The small molecule below binds the protein below.
Small molecule (SMILES): C[C@H](O)COCC(COC[C@@H](C)O)(COC[C@@H](C)O)COC[C@@H](C)O

Sequence of chain 1.A:
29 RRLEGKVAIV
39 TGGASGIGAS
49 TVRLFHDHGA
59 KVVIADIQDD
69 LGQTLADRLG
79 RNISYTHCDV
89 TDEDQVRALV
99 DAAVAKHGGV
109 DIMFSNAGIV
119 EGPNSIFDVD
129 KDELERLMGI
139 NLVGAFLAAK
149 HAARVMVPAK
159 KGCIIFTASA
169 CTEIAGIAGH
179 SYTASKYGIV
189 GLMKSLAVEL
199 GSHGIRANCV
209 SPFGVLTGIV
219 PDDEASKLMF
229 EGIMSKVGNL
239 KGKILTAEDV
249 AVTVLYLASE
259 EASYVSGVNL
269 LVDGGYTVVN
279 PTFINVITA

Sequence of chain 1.B:
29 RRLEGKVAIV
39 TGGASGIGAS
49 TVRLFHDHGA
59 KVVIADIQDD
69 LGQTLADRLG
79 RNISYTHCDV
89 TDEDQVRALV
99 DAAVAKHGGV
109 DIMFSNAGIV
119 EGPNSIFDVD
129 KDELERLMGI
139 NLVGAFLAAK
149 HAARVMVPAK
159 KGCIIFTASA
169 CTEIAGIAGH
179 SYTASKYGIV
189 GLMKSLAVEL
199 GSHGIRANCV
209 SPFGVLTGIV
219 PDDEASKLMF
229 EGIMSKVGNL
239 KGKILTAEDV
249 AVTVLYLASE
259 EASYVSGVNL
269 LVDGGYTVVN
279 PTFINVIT

Binding-site contacts:
Ligand atom OAG contacts residue VAL196 of chain 1.B at 4.0 Å.
Ligand atom CAA contacts residue ILE282 of chain 1.C at 3.7 Å (hydrophobic).
Ligand atom CAT contacts residue SER200 of chain 1.B at 4.3 Å.
Ligand atom CAP contacts residue SER123 of chain 1.A at 3.7 Å.
Ligand atom OAR contacts residue SER123 of chain 1.A at 3.5 Å (h-bond).
Ligand atom OAD contacts residue ASN122 of chain 1.A at 3.5 Å (h-bond).
Ligand atom CAQ contacts residue ASN122 of chain 1.A at 4.3 Å.
Ligand atom OAH contacts residue PRO121 of chain 1.A at 3.7 Å.
Ligand atom CAA contacts residue ASN122 of chain 1.A at 4.3 Å.
Ligand atom CAC contacts residue ILE282 of chain 1.C at 4.0 Å (hydrophobic).
Ligand atom OAS contacts residue VAL196 of chain 1.B at 4.0 Å.
Ligand atom CAQ contacts residue ASP126 of chain 1.A at 3.9 Å.
Ligand atom CAF contacts residue ASN122 of chain 1.A at 3.9 Å.
Ligand atom OAO contacts residue SER123 of chain 1.A at 3.8 Å.
Ligand atom CAX contacts residue SER123 of chain 1.A at 4.2 Å.
Ligand atom CAL contacts residue ILE282 of chain 1.C at 4.1 Å (hydrophobic).
Ligand atom CAY contacts residue VAL196 of chain 1.B at 3.5 Å (hydrophobic).
Ligand atom CAT contacts residue VAL196 of chain 1.B at 4.3 Å (hydrophobic).
Ligand atom OAR contacts residue ASN122 of chain 1.A at 4.1 Å.
Ligand atom CAN contacts residue SER123 of chain 1.A at 4.3 Å.
Ligand atom CAE contacts residue VAL196 of chain 1.B at 4.0 Å (hydrophobic).
Ligand atom OAS contacts residue PRO279 of chain 1.C at 4.3 Å.
Ligand atom OAG contacts residue SER193 of chain 1.B at 3.3 Å (h-bond).
Ligand atom OAO contacts residue ASN122 of chain 1.A at 3.7 Å.
Ligand atom CAN contacts residue ASN122 of chain 1.A at 4.2 Å.
Ligand atom CAE contacts residue ILE282 of chain 1.C at 4.2 Å (hydrophobic).
Ligand atom CAU contacts residue VAL196 of chain 1.B at 4.2 Å (hydrophobic).
Ligand atom CAI contacts residue THR286 of chain 1.C at 3.8 Å.
Ligand atom OAD contacts residue GLU197 of chain 1.B at 4.0 Å.
Ligand atom CAQ contacts residue SER123 of chain 1.A at 4.1 Å.
Ligand atom CAY contacts residue SER200 of chain 1.B at 3.3 Å.
Ligand atom OAR contacts residue ASP126 of chain 1.A at 2.5 Å (salt-bridge).
Ligand atom CAX contacts residue ASN122 of chain 1.A at 3.5 Å.
Ligand atom CAA contacts residue GLY174 of chain 1.A at 4.0 Å.
Ligand atom CAX contacts residue PRO121 of chain 1.A at 3.7 Å (hydrophobic).
Ligand atom CAC contacts residue ASN122 of chain 1.A at 3.9 Å.
Ligand atom CAA contacts residue PRO121 of chain 1.A at 3.5 Å (hydrophobic).
Ligand atom CAE contacts residue GLU197 of chain 1.B at 4.0 Å.
Ligand atom CAB contacts residue THR286 of chain 1.C at 4.1 Å.
Ligand atom CAA contacts residue ALA176 of chain 1.A at 4.1 Å (hydrophobic).

Sequence of chain 1.C:
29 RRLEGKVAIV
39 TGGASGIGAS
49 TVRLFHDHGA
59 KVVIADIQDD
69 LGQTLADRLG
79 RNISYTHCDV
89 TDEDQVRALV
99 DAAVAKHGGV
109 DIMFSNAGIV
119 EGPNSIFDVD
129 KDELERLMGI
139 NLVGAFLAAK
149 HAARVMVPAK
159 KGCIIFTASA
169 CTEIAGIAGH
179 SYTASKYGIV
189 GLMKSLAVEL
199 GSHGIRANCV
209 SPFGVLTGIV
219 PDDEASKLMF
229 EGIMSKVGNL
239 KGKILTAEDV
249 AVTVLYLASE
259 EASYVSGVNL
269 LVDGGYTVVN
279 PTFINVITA